Binding-site contacts:
Ligand atom C8 contacts residue ARG480 of chain 1.D at 4.0 Å.
Ligand atom N2 contacts residue ARG480 of chain 1.D at 3.4 Å (salt-bridge).
Ligand atom C4 contacts residue ASN376 of chain 1.D at 4.2 Å.
Ligand atom O7 contacts residue ASN376 of chain 1.D at 3.5 Å (h-bond).
Ligand atom O5 contacts residue ASN376 of chain 1.D at 2.4 Å (h-bond).
Ligand atom O7 contacts residue HIS377 of chain 1.D at 4.0 Å.
Ligand atom C5 contacts residue ASN376 of chain 1.D at 3.6 Å.
Ligand atom O7 contacts residue SER379 of chain 1.D at 4.2 Å.
Ligand atom C8 contacts residue SER379 of chain 1.D at 4.4 Å.
Ligand atom C3 contacts residue ASN376 of chain 1.D at 3.7 Å.
Ligand atom C7 contacts residue ARG480 of chain 1.D at 3.0 Å.
Ligand atom N2 contacts residue ASN376 of chain 1.D at 2.8 Å (h-bond).
Ligand atom C7 contacts residue ASN376 of chain 1.D at 3.5 Å.
Ligand atom C1 contacts residue ASN376 of chain 1.D at 1.4 Å.
Ligand atom O7 contacts residue ARG480 of chain 1.D at 2.5 Å (salt-bridge).
Ligand atom C2 contacts residue ASN376 of chain 1.D at 2.4 Å.

A protein and the small-molecule ligand that binds it are described below.
Small molecule (SMILES): CC(=O)N[C@H]1[C@H](O[C@H]2[C@H](O)[C@@H](NC(C)=O)CO[C@@H]2CO)O[C@H](CO)[C@@H](O[C@@H]2O[C@H](CO)[C@@H](O)[C@H](O)[C@@H]2O)[C@@H]1O

Sequence of chain 1.D:
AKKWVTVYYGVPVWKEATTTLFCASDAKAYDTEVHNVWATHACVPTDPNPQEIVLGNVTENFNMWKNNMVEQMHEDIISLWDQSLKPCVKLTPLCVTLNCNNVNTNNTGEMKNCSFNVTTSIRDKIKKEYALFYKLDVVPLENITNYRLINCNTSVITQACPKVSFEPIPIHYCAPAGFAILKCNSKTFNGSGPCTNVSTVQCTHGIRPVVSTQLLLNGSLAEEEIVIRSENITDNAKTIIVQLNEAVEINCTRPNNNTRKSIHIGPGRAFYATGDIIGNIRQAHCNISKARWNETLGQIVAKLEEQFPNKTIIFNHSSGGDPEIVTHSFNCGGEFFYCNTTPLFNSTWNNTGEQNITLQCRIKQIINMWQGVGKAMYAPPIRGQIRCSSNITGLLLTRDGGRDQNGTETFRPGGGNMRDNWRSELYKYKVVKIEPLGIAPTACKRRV